This protein binds this small molecule.
Small molecule (SMILES): CC(=O)N[C@H]1[C@H](O[C@H]2[C@H](O)[C@@H](NC(C)=O)CO[C@@H]2CO)O[C@H](CO)[C@@H](O)[C@@H]1O

Sequence of chain 1.C:
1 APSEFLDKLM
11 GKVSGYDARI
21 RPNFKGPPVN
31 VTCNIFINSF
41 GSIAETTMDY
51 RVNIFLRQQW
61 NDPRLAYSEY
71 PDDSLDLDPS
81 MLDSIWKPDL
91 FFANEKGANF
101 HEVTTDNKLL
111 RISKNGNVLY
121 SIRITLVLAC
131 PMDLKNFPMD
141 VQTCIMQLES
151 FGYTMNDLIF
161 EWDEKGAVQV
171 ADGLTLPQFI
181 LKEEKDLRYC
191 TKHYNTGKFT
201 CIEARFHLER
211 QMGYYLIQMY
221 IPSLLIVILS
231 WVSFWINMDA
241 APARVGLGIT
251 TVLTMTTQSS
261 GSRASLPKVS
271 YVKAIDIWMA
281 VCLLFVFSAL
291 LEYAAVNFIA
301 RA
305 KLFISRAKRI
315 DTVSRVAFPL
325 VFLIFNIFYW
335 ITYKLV

Binding-site contacts:
Ligand atom C3 contacts residue PRO27 of chain 1.C at 4.2 Å (hydrophobic).
Ligand atom C1 contacts residue ASN30 of chain 1.C at 3.0 Å.
Ligand atom C8 contacts residue ASN30 of chain 1.C at 3.4 Å.
Ligand atom C8 contacts residue PRO28 of chain 1.C at 3.0 Å (hydrophobic).
Ligand atom O7 contacts residue ASN30 of chain 1.C at 4.1 Å.
Ligand atom C8 contacts residue PRO27 of chain 1.C at 3.5 Å (hydrophobic).
Ligand atom C7 contacts residue ASN30 of chain 1.C at 3.6 Å.
Ligand atom C7 contacts residue PRO27 of chain 1.C at 4.0 Å (hydrophobic).
Ligand atom O6 contacts residue GLU161 of chain 1.C at 3.9 Å.
Ligand atom C5 contacts residue ASN30 of chain 1.C at 4.3 Å.
Ligand atom O7 contacts residue PRO27 of chain 1.C at 4.3 Å.
Ligand atom O5 contacts residue ASN30 of chain 1.C at 3.5 Å (h-bond).
Ligand atom O7 contacts residue ASN23 of chain 1.C at 4.1 Å.
Ligand atom C2 contacts residue ASN30 of chain 1.C at 4.0 Å.
Ligand atom N2 contacts residue ASN30 of chain 1.C at 3.8 Å.
Ligand atom O3 contacts residue PRO27 of chain 1.C at 4.0 Å.
Ligand atom O5 contacts residue GLU161 of chain 1.C at 4.5 Å.
Ligand atom C7 contacts residue PRO28 of chain 1.C at 4.4 Å (hydrophobic).